Sequence of chain 1.B:
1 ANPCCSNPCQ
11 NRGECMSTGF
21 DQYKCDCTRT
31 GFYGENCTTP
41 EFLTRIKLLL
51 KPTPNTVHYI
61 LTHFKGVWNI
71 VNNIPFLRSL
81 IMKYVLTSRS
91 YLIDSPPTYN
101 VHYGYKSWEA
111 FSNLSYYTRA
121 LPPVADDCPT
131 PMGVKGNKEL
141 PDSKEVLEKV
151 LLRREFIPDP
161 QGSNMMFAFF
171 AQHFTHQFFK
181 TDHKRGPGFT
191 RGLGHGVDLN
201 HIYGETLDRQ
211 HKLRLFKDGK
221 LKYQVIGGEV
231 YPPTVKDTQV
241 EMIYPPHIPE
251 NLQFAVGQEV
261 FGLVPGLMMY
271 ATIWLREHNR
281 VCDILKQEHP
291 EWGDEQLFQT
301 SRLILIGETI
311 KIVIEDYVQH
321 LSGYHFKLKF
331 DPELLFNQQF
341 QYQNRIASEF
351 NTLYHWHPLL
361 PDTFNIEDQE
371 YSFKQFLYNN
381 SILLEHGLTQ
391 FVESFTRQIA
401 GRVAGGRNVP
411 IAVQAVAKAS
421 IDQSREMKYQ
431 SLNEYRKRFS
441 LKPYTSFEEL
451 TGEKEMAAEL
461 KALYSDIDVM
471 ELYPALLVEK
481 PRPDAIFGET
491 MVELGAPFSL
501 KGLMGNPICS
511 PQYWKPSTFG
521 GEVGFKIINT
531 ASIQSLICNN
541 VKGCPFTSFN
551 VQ

The protein below binds the small molecule below.
Small molecule (SMILES): CC(=O)N[C@H]1[C@H](O[C@H]2[C@H](O)[C@@H](NC(C)=O)CO[C@@H]2CO)O[C@H](CO)[C@@H](O)[C@@H]1O

Binding-site contacts:
Ligand atom C8 contacts residue ARG185 of chain 1.B at 3.6 Å.
Ligand atom C5 contacts residue TYR116 of chain 1.B at 4.4 Å (hydrophobic).
Ligand atom C7 contacts residue ARG185 of chain 1.B at 4.2 Å.
Ligand atom O5 contacts residue TYR116 of chain 1.B at 3.5 Å.
Ligand atom C5 contacts residue LEU207 of chain 1.A at 4.4 Å (hydrophobic).
Ligand atom O5 contacts residue PHE189 of chain 1.B at 4.2 Å.
Ligand atom N2 contacts residue ARG185 of chain 1.B at 3.3 Å (salt-bridge).
Ligand atom O5 contacts residue ASN113 of chain 1.B at 2.3 Å (h-bond).
Ligand atom C2 contacts residue GLU109 of chain 1.B at 4.2 Å.
Ligand atom C2 contacts residue ASN113 of chain 1.B at 2.5 Å.
Ligand atom C4 contacts residue ASN113 of chain 1.B at 4.2 Å.
Ligand atom N2 contacts residue ASN113 of chain 1.B at 3.0 Å (h-bond).
Ligand atom C6 contacts residue LEU207 of chain 1.A at 4.3 Å (hydrophobic).
Ligand atom O7 contacts residue LEU207 of chain 1.A at 4.2 Å.
Ligand atom O6 contacts residue ASP208 of chain 1.A at 4.2 Å.
Ligand atom C7 contacts residue ASN113 of chain 1.B at 3.5 Å.
Ligand atom C1 contacts residue TYR116 of chain 1.B at 4.0 Å (hydrophobic).
Ligand atom C3 contacts residue ARG185 of chain 1.B at 3.7 Å.
Ligand atom C1 contacts residue GLU109 of chain 1.B at 3.6 Å.
Ligand atom O5 contacts residue GLU109 of chain 1.B at 3.6 Å.
Ligand atom C6 contacts residue PHE189 of chain 1.B at 3.9 Å (hydrophobic).
Ligand atom C4 contacts residue LEU207 of chain 1.A at 4.0 Å (hydrophobic).
Ligand atom O7 contacts residue ASN113 of chain 1.B at 3.6 Å.
Ligand atom O4 contacts residue ARG185 of chain 1.B at 2.9 Å (salt-bridge).
Ligand atom C1 contacts residue ASN113 of chain 1.B at 1.4 Å.
Ligand atom O6 contacts residue LEU207 of chain 1.A at 3.7 Å.
Ligand atom O3 contacts residue ARG185 of chain 1.B at 4.3 Å.
Ligand atom C1 contacts residue ARG185 of chain 1.B at 4.0 Å.
Ligand atom O6 contacts residue TYR116 of chain 1.B at 3.8 Å.
Ligand atom C2 contacts residue ARG185 of chain 1.B at 3.8 Å.
Ligand atom C5 contacts residue ARG185 of chain 1.B at 4.1 Å.
Ligand atom C5 contacts residue ASN113 of chain 1.B at 3.6 Å.
Ligand atom C8 contacts residue PHE189 of chain 1.B at 4.3 Å (hydrophobic).
Ligand atom C3 contacts residue ASN113 of chain 1.B at 3.8 Å.
Ligand atom O5 contacts residue LEU207 of chain 1.A at 4.1 Å.
Ligand atom C4 contacts residue ARG185 of chain 1.B at 3.8 Å.
Ligand atom C5 contacts residue PHE189 of chain 1.B at 4.0 Å (hydrophobic).
Ligand atom C6 contacts residue TYR116 of chain 1.B at 3.6 Å (hydrophobic).
Ligand atom O3 contacts residue LEU207 of chain 1.A at 4.3 Å.
Ligand atom C2 contacts residue LEU207 of chain 1.A at 4.4 Å (hydrophobic).

Sequence of chain 1.A:
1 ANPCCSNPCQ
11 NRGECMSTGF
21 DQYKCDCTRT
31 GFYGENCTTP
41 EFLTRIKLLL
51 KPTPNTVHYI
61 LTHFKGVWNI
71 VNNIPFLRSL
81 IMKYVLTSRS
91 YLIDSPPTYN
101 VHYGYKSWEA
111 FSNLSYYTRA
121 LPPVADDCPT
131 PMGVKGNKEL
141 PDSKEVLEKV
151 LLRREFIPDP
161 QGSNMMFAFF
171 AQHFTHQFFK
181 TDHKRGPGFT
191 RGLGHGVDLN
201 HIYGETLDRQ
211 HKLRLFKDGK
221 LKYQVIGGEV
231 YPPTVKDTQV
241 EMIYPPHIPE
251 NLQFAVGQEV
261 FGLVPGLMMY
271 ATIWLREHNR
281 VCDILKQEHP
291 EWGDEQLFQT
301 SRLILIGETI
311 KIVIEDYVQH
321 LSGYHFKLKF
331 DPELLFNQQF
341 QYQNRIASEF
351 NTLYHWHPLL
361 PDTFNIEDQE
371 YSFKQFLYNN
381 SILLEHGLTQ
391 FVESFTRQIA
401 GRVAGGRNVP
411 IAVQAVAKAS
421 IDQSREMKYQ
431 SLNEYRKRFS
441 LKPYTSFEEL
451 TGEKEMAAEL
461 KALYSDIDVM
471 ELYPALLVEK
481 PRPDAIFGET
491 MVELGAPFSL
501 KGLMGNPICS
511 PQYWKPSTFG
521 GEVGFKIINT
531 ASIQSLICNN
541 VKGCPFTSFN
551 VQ